Binding-site contacts:
Ligand atom C1 contacts residue PRO524 of chain 1.D at 4.2 Å (hydrophobic).
Ligand atom C3 contacts residue PRO524 of chain 1.D at 4.5 Å (hydrophobic).
Ligand atom C5 contacts residue GLN527 of chain 1.D at 4.4 Å.
Ligand atom O5 contacts residue ASN416 of chain 1.D at 2.2 Å (h-bond).
Ligand atom C3 contacts residue GLN527 of chain 1.D at 3.4 Å.
Ligand atom C1 contacts residue GLN527 of chain 1.D at 3.8 Å.
Ligand atom C8 contacts residue GLN527 of chain 1.D at 4.2 Å.
Ligand atom C3 contacts residue BMA1 of chain 1.EC at 4.0 Å.
Ligand atom O4 contacts residue PRO524 of chain 1.D at 4.2 Å.
Ligand atom C3 contacts residue ASN416 of chain 1.D at 3.8 Å.
Ligand atom N2 contacts residue ASN416 of chain 1.D at 3.2 Å (h-bond).
Ligand atom C7 contacts residue ASN416 of chain 1.D at 3.4 Å.
Ligand atom C6 contacts residue GLY523 of chain 1.D at 4.2 Å.
Ligand atom C1 contacts residue ASN416 of chain 1.D at 1.4 Å.
Ligand atom C4 contacts residue BMA1 of chain 1.EC at 3.1 Å.
Ligand atom O3 contacts residue BMA1 of chain 1.EC at 3.8 Å.
Ligand atom C5 contacts residue BMA1 of chain 1.EC at 4.2 Å.
Ligand atom O5 contacts residue GLY523 of chain 1.D at 4.3 Å.
Ligand atom C2 contacts residue PRO524 of chain 1.D at 4.1 Å (hydrophobic).
Ligand atom C2 contacts residue GLN527 of chain 1.D at 3.7 Å.
Ligand atom N2 contacts residue GLN527 of chain 1.D at 3.2 Å (h-bond).
Ligand atom O4 contacts residue BMA1 of chain 1.EC at 2.1 Å.
Ligand atom C2 contacts residue ASN416 of chain 1.D at 2.5 Å.
Ligand atom C4 contacts residue GLN527 of chain 1.D at 4.4 Å.
Ligand atom O3 contacts residue PRO524 of chain 1.D at 4.3 Å.
Ligand atom O4 contacts residue GLU522 of chain 1.D at 4.2 Å.
Ligand atom C6 contacts residue BMA1 of chain 1.EC at 4.3 Å.
Ligand atom C8 contacts residue PRO524 of chain 1.D at 3.4 Å (hydrophobic).
Ligand atom C7 contacts residue PRO524 of chain 1.D at 4.3 Å (hydrophobic).
Ligand atom O7 contacts residue ASN416 of chain 1.D at 3.0 Å (h-bond).
Ligand atom C7 contacts residue GLN527 of chain 1.D at 4.1 Å.
Ligand atom C4 contacts residue ASN416 of chain 1.D at 4.1 Å.
Ligand atom C8 contacts residue GLU403 of chain 1.D at 3.7 Å.
Ligand atom O5 contacts residue PRO524 of chain 1.D at 4.1 Å.
Ligand atom O3 contacts residue GLN527 of chain 1.D at 4.0 Å.
Ligand atom C4 contacts residue GLU522 of chain 1.D at 4.0 Å.
Ligand atom C4 contacts residue GLY523 of chain 1.D at 4.3 Å.
Ligand atom C5 contacts residue ASN416 of chain 1.D at 3.6 Å.

Sequence of chain 1.D:
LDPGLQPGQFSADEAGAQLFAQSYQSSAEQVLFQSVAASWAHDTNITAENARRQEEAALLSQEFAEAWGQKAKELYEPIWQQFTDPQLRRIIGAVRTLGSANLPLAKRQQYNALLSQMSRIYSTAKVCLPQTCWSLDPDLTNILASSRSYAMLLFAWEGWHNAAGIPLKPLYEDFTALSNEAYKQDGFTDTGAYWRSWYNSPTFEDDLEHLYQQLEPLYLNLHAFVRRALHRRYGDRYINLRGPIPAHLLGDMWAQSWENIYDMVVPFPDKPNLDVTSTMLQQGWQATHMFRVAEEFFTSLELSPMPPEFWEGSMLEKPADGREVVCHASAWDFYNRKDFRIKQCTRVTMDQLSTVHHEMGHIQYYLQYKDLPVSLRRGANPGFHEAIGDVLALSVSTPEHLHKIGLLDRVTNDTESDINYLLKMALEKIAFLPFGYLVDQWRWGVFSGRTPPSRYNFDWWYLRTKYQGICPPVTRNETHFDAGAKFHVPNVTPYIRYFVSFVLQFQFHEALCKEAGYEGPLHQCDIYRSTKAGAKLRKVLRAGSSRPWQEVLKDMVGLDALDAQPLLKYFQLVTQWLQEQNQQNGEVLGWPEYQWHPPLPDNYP

The small molecule below binds the protein below.
Small molecule (SMILES): CC(=O)N[C@H]1[C@H](O[C@H]2[C@H](O)[C@@H](NC(C)=O)CO[C@@H]2CO)O[C@H](CO)[C@@H](O)[C@@H]1O